A small-molecule ligand and the protein it binds are described below.
Small molecule (SMILES): Cc1cc(CCCOc2c(Cl)cc(C3=NCCO3)cc2Cl)on1

Sequence of chain 4.A:
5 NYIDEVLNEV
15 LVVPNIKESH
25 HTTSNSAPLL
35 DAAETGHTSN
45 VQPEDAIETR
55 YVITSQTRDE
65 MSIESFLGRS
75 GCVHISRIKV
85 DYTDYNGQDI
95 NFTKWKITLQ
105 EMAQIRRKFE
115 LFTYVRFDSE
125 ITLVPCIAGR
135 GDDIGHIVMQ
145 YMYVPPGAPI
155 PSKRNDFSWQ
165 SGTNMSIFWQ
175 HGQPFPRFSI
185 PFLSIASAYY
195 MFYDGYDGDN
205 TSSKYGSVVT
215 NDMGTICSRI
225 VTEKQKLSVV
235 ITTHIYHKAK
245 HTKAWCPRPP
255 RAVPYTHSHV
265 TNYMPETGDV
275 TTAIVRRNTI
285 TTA

Binding-site contacts:
Ligand atom C3 contacts residue MET217 of chain 4.A at 4.2 Å (hydrophobic).
Ligand atom CL2 contacts residue LEU187 of chain 4.A at 3.9 Å.
Ligand atom C3 contacts residue LEU103 of chain 4.A at 4.3 Å (hydrophobic).
Ligand atom C2C contacts residue ILE101 of chain 4.A at 4.2 Å (hydrophobic).
Ligand atom C5A contacts residue LEU127 of chain 4.A at 3.8 Å (hydrophobic).
Ligand atom C3C contacts residue ILE101 of chain 4.A at 3.8 Å (hydrophobic).
Ligand atom C5 contacts residue MET217 of chain 4.A at 3.8 Å (hydrophobic).
Ligand atom C2A contacts residue ILE220 of chain 4.A at 4.1 Å (hydrophobic).
Ligand atom CL1 contacts residue ILE125 of chain 4.A at 3.7 Å.
Ligand atom C31 contacts residue MET195 of chain 4.A at 3.9 Å (hydrophobic).
Ligand atom N3A contacts residue ILE220 of chain 4.A at 4.3 Å.
Ligand atom O1A contacts residue ILE239 of chain 4.A at 4.3 Å.
Ligand atom C2C contacts residue MET217 of chain 4.A at 3.9 Å (hydrophobic).
Ligand atom N3A contacts residue PHE182 of chain 4.A at 4.1 Å.
Ligand atom C2B contacts residue TYR147 of chain 4.A at 3.4 Å (hydrophobic).
Ligand atom C4B contacts residue ILE220 of chain 4.A at 4.2 Å (hydrophobic).
Ligand atom C5B contacts residue ILE220 of chain 4.A at 4.3 Å (hydrophobic).
Ligand atom C5B contacts residue ILE125 of chain 4.A at 3.5 Å (hydrophobic).
Ligand atom C2A contacts residue PHE182 of chain 4.A at 4.1 Å (hydrophobic).
Ligand atom O1A contacts residue LEU127 of chain 4.A at 4.1 Å.
Ligand atom C4A contacts residue TYR145 of chain 4.A at 3.7 Å (hydrophobic).
Ligand atom C3B contacts residue TYR147 of chain 4.A at 3.3 Å (hydrophobic).
Ligand atom O1B contacts residue ILE125 of chain 4.A at 4.1 Å.
Ligand atom C6B contacts residue ILE125 of chain 4.A at 3.3 Å (hydrophobic).
Ligand atom C2B contacts residue ILE184 of chain 4.A at 4.1 Å (hydrophobic).
Ligand atom CL2 contacts residue ILE184 of chain 4.A at 4.2 Å.
Ligand atom N3A contacts residue TYR147 of chain 4.A at 4.1 Å.
Ligand atom C31 contacts residue LEU103 of chain 4.A at 4.1 Å (hydrophobic).
Ligand atom N2 contacts residue ASN215 of chain 4.A at 4.0 Å.
Ligand atom C1B contacts residue ILE125 of chain 4.A at 3.6 Å (hydrophobic).
Ligand atom C4B contacts residue ILE125 of chain 4.A at 4.0 Å (hydrophobic).
Ligand atom C2B contacts residue ILE125 of chain 4.A at 4.1 Å (hydrophobic).
Ligand atom C4A contacts residue MET146 of chain 4.A at 4.0 Å (hydrophobic).
Ligand atom C5A contacts residue TYR145 of chain 4.A at 3.7 Å (hydrophobic).
Ligand atom C3B contacts residue ILE125 of chain 4.A at 4.3 Å (hydrophobic).
Ligand atom N2 contacts residue MET217 of chain 4.A at 3.1 Å (h-bond).
Ligand atom CL2 contacts residue TYR147 of chain 4.A at 2.4 Å.
Ligand atom C4 contacts residue LEU103 of chain 4.A at 3.6 Å (hydrophobic).
Ligand atom O1 contacts residue MET217 of chain 4.A at 2.7 Å (h-bond).
Ligand atom CL1 contacts residue ILE239 of chain 4.A at 4.0 Å.